The small molecule below binds the protein below.
Small molecule (SMILES): OC[C@H]1O[C@H](O)[C@@H](O)[C@@H](O)[C@@H]1O

Sequence of chain 1.B:
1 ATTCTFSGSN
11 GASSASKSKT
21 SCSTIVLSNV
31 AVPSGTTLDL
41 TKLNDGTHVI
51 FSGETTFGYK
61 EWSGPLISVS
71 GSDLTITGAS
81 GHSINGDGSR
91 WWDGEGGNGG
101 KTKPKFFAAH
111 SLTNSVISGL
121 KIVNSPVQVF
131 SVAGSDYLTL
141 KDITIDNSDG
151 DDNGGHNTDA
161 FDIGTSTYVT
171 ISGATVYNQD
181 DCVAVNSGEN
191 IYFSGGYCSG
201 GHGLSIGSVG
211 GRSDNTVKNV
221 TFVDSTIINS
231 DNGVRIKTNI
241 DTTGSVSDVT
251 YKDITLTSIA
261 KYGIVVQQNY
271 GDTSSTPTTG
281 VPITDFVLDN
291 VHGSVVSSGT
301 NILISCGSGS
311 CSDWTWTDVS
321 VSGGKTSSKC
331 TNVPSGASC

Binding-site contacts:
Ligand atom C2 contacts residue THR3 of chain 1.B at 3.6 Å.
Ligand atom O5 contacts residue THR5 of chain 1.B at 2.3 Å (h-bond).
Ligand atom C3 contacts residue THR5 of chain 1.B at 2.8 Å.
Ligand atom C6 contacts residue THR5 of chain 1.B at 4.1 Å.
Ligand atom O3 contacts residue THR5 of chain 1.B at 4.1 Å.
Ligand atom O3 contacts residue THR3 of chain 1.B at 3.3 Å.
Ligand atom C3 contacts residue THR3 of chain 1.B at 3.8 Å.
Ligand atom C1 contacts residue THR5 of chain 1.B at 1.4 Å.
Ligand atom O3 contacts residue VAL26 of chain 1.B at 4.1 Å.
Ligand atom O4 contacts residue THR5 of chain 1.B at 4.3 Å.
Ligand atom C1 contacts residue CYS4 of chain 1.B at 4.3 Å (hydrophobic).
Ligand atom C3 contacts residue VAL26 of chain 1.B at 4.0 Å (hydrophobic).
Ligand atom C5 contacts residue THR5 of chain 1.B at 2.8 Å.
Ligand atom C4 contacts residue THR5 of chain 1.B at 3.4 Å.
Ligand atom C2 contacts residue THR5 of chain 1.B at 2.4 Å.
Ligand atom O2 contacts residue THR3 of chain 1.B at 4.1 Å.
Ligand atom O2 contacts residue THR5 of chain 1.B at 3.6 Å.